The protein below binds the small molecule below.
Small molecule (SMILES): OC[C@H]1O[C@H](O)[C@H](O)[C@@H](O)[C@@H]1O

Binding-site contacts:
Ligand atom O3 contacts residue PHE121 of chain 1.A at 4.1 Å.
Ligand atom C3 contacts residue TRP417 of chain 1.A at 3.6 Å (hydrophobic).
Ligand atom O4 contacts residue GLN17 of chain 1.A at 2.9 Å (h-bond).
Ligand atom O4 contacts residue TRP417 of chain 1.A at 3.2 Å (h-bond).
Ligand atom C3 contacts residue TRP425 of chain 1.A at 3.9 Å (hydrophobic).
Ligand atom C5 contacts residue GLU373 of chain 1.A at 2.9 Å.
Ligand atom C6 contacts residue PHE433 of chain 1.A at 3.7 Å (hydrophobic).
Ligand atom C4 contacts residue GLU373 of chain 1.A at 3.6 Å.
Ligand atom O5 contacts residue GLU373 of chain 1.A at 2.3 Å (salt-bridge).
Ligand atom C3 contacts residue GLN17 of chain 1.A at 3.4 Å.
Ligand atom O3 contacts residue TRP425 of chain 1.A at 2.9 Å (h-bond).
Ligand atom O5 contacts residue TYR309 of chain 1.A at 2.9 Å (h-bond).
Ligand atom O3 contacts residue HIS120 of chain 1.A at 2.8 Å (h-bond).
Ligand atom C6 contacts residue TRP417 of chain 1.A at 3.7 Å (hydrophobic).
Ligand atom C1 contacts residue GLN165 of chain 1.A at 3.6 Å.
Ligand atom C4 contacts residue TRP425 of chain 1.A at 3.8 Å (hydrophobic).
Ligand atom C6 contacts residue TYR309 of chain 1.A at 3.4 Å (hydrophobic).
Ligand atom O6 contacts residue GLU424 of chain 1.A at 2.7 Å (salt-bridge).
Ligand atom O4 contacts residue GLU424 of chain 1.A at 2.7 Å (salt-bridge).
Ligand atom C2 contacts residue HIS120 of chain 1.A at 4.0 Å.
Ligand atom O3 contacts residue GLN17 of chain 1.A at 2.4 Å (h-bond).
Ligand atom C4 contacts residue GLN17 of chain 1.A at 4.0 Å.
Ligand atom C3 contacts residue HIS120 of chain 1.A at 3.8 Å.
Ligand atom O4 contacts residue TRP425 of chain 1.A at 3.8 Å.
Ligand atom O2 contacts residue GLU373 of chain 1.A at 2.8 Å (salt-bridge).
Ligand atom C5 contacts residue TRP417 of chain 1.A at 3.5 Å (hydrophobic).
Ligand atom C2 contacts residue GLN165 of chain 1.A at 4.1 Å.
Ligand atom C1 contacts residue TYR309 of chain 1.A at 3.5 Å (hydrophobic).
Ligand atom O3 contacts residue TRP417 of chain 1.A at 3.9 Å.
Ligand atom O2 contacts residue ASN164 of chain 1.A at 2.9 Å (h-bond).
Ligand atom C1 contacts residue GLU373 of chain 1.A at 1.3 Å.
Ligand atom C3 contacts residue GLU373 of chain 1.A at 3.1 Å.
Ligand atom O6 contacts residue PHE433 of chain 1.A at 4.0 Å.
Ligand atom O6 contacts residue TRP345 of chain 1.A at 3.8 Å.
Ligand atom C4 contacts residue GLU424 of chain 1.A at 3.7 Å.
Ligand atom C6 contacts residue GLU424 of chain 1.A at 3.4 Å.
Ligand atom C4 contacts residue TRP417 of chain 1.A at 3.7 Å (hydrophobic).
Ligand atom C5 contacts residue TYR309 of chain 1.A at 3.2 Å (hydrophobic).
Ligand atom O2 contacts residue HIS120 of chain 1.A at 3.1 Å.
Ligand atom C2 contacts residue GLU373 of chain 1.A at 2.4 Å.

Sequence of chain 1.A:
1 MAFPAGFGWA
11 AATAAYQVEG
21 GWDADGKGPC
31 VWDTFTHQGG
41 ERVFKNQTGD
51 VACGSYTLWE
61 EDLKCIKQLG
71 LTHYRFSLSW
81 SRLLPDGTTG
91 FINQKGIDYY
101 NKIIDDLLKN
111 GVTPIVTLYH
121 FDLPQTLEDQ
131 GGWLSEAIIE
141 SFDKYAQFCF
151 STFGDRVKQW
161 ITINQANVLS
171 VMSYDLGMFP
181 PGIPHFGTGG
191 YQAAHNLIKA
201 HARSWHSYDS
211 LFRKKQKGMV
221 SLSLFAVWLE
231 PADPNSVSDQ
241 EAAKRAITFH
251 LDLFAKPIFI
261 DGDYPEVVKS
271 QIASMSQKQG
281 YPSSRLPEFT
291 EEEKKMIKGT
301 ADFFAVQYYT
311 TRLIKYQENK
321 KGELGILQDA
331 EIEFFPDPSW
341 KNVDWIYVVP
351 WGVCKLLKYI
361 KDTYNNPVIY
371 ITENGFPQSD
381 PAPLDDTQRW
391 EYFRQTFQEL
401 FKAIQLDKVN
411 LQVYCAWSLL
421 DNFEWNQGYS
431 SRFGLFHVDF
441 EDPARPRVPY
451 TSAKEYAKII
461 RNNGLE